Binding-site contacts:
Ligand atom O22 contacts residue LYS91 of chain 1.C at 2.9 Å (salt-bridge).
Ligand atom C58 contacts residue TRP88 of chain 1.C at 3.5 Å (hydrophobic).
Ligand atom N15 contacts residue GLY33 of chain 1.D at 3.6 Å.
Ligand atom C63 contacts residue GLN56 of chain 1.C at 3.9 Å.
Ligand atom C60 contacts residue LYS91 of chain 1.C at 3.9 Å.
Ligand atom C58 contacts residue LYS91 of chain 1.C at 3.9 Å.
Ligand atom O23 contacts residue LYS91 of chain 1.C at 2.9 Å (salt-bridge).
Ligand atom C59 contacts residue ASN90 of chain 1.C at 3.8 Å.
Ligand atom O23 contacts residue GLU51 of chain 1.C at 4.2 Å.
Ligand atom O21 contacts residue ALA32 of chain 1.D at 3.9 Å.
Ligand atom O21 contacts residue TRP88 of chain 1.C at 3.5 Å.
Ligand atom C63 contacts residue HIS57 of chain 1.C at 3.3 Å.
Ligand atom O26 contacts residue TRP88 of chain 1.C at 3.7 Å.
Ligand atom C63 contacts residue TRP88 of chain 1.C at 3.7 Å (hydrophobic).
Ligand atom C62 contacts residue TRP88 of chain 1.C at 3.6 Å (hydrophobic).
Ligand atom C62 contacts residue GLN56 of chain 1.C at 4.2 Å.
Ligand atom O20 contacts residue TYR12 of chain 1.C at 3.6 Å.
Ligand atom O19 contacts residue TRP88 of chain 1.C at 3.7 Å.
Ligand atom O20 contacts residue GLY33 of chain 1.D at 3.3 Å.
Ligand atom C59 contacts residue LYS91 of chain 1.C at 3.7 Å.
Ligand atom C58 contacts residue GLU51 of chain 1.C at 3.4 Å.
Ligand atom O21 contacts residue GLN61 of chain 1.C at 3.5 Å (h-bond).
Ligand atom O21 contacts residue GLY33 of chain 1.D at 2.8 Å (h-bond).
Ligand atom C55 contacts residue TRP88 of chain 1.C at 3.9 Å (hydrophobic).
Ligand atom C56 contacts residue TRP88 of chain 1.C at 4.1 Å (hydrophobic).
Ligand atom O22 contacts residue GLU51 of chain 1.C at 2.6 Å (salt-bridge).
Ligand atom C59 contacts residue TRP88 of chain 1.C at 3.5 Å (hydrophobic).
Ligand atom C60 contacts residue ASN90 of chain 1.C at 4.1 Å.
Ligand atom N15 contacts residue TYR12 of chain 1.C at 3.7 Å.
Ligand atom O26 contacts residue GLN56 of chain 1.C at 3.7 Å.
Ligand atom O23 contacts residue ASN90 of chain 1.C at 2.8 Å (h-bond).
Ligand atom O26 contacts residue HIS57 of chain 1.C at 3.4 Å.
Ligand atom C54 contacts residue TYR12 of chain 1.C at 4.2 Å (hydrophobic).
Ligand atom O22 contacts residue GLN56 of chain 1.C at 3.4 Å.
Ligand atom O24 contacts residue ASN90 of chain 1.C at 3.0 Å (h-bond).
Ligand atom O25 contacts residue GLN56 of chain 1.C at 3.7 Å.
Ligand atom O21 contacts residue TYR12 of chain 1.C at 3.8 Å.
Ligand atom C63 contacts residue GLN61 of chain 1.C at 4.1 Å.
Ligand atom O23 contacts residue TRP88 of chain 1.C at 3.7 Å.
Ligand atom O26 contacts residue GLN61 of chain 1.C at 3.0 Å (h-bond).

The protein below binds the small molecule below.
Small molecule (SMILES): NC(COC(=O)NCCNc1c(NCCCN2CCN(CCCNC(=O)c3cc(O[C@H]4O[C@H](CO)[C@H](O)[C@H](O)[C@H]4O)cc([N+](=O)[O-])c3)CC2)c(=O)c1=O)COC(=O)NCCNc1c(NCCCN2CCN(CCCNC(=O)c3cc(O[C@H]4O[C@@H](CO)[C@@H](O)[C@@H](O)[C@H]4O)cc([N+](=O)[O-])c3)CC2)c(=O)c1=O

Sequence of chain 1.C:
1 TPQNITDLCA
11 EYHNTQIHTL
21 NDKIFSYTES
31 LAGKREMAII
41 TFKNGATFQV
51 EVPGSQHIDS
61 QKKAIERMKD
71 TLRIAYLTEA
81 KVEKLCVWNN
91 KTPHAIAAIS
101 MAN

Sequence of chain 1.D:
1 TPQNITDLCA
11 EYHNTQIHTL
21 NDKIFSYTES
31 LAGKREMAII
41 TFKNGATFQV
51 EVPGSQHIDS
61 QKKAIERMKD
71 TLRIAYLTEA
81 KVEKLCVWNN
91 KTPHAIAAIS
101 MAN